Sequence of chain 1.A:
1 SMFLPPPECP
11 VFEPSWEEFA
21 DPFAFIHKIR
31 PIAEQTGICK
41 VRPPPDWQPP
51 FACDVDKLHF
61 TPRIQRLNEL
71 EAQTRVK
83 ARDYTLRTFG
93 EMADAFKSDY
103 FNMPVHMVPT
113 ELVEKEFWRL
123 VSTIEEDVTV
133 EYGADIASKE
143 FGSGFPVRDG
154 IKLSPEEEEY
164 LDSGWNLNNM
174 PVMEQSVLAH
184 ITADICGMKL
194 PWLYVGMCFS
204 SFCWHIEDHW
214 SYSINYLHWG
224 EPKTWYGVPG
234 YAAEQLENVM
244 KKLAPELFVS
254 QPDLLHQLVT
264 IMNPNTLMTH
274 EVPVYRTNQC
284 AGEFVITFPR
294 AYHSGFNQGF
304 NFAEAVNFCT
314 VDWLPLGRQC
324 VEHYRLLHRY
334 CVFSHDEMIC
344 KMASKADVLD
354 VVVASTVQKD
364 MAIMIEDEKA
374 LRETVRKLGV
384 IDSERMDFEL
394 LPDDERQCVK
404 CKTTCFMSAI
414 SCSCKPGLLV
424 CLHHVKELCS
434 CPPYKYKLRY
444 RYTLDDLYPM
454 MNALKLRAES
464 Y

Binding-site contacts:
Ligand atom C21 contacts residue GLN35 of chain 1.A at 3.8 Å.
Ligand atom C15 contacts residue TYR234 of chain 1.A at 4.3 Å (hydrophobic).
Ligand atom C20 contacts residue TYR234 of chain 1.A at 3.8 Å (hydrophobic).
Ligand atom C18 contacts residue TYR234 of chain 1.A at 3.8 Å (hydrophobic).
Ligand atom C12 contacts residue TYR234 of chain 1.A at 3.7 Å (hydrophobic).
Ligand atom C6 contacts residue TYR278 of chain 1.A at 4.2 Å (hydrophobic).
Ligand atom C6 contacts residue THR36 of chain 1.A at 3.8 Å.
Ligand atom C16 contacts residue TYR234 of chain 1.A at 3.9 Å (hydrophobic).
Ligand atom C11 contacts residue GLN35 of chain 1.A at 3.6 Å.
Ligand atom C contacts residue ILE32 of chain 1.A at 4.2 Å (hydrophobic).
Ligand atom C18 contacts residue GLN35 of chain 1.A at 4.3 Å.
Ligand atom C21 contacts residue TYR278 of chain 1.A at 4.1 Å (hydrophobic).
Ligand atom C2 contacts residue PRO10 of chain 1.A at 3.8 Å (hydrophobic).
Ligand atom C3 contacts residue GLU8 of chain 1.A at 3.9 Å.
Ligand atom O contacts residue TYR234 of chain 1.A at 3.9 Å.
Ligand atom C19 contacts residue GLN35 of chain 1.A at 3.4 Å.
Ligand atom N4 contacts residue TYR234 of chain 1.A at 3.8 Å.
Ligand atom C14 contacts residue TYR234 of chain 1.A at 3.9 Å (hydrophobic).
Ligand atom C7 contacts residue TYR278 of chain 1.A at 4.2 Å (hydrophobic).
Ligand atom C22 contacts residue THR36 of chain 1.A at 3.9 Å.
Ligand atom C19 contacts residue TYR234 of chain 1.A at 3.8 Å (hydrophobic).
Ligand atom C3 contacts residue PRO10 of chain 1.A at 4.3 Å (hydrophobic).
Ligand atom C17 contacts residue TYR234 of chain 1.A at 3.8 Å (hydrophobic).
Ligand atom C4 contacts residue THR36 of chain 1.A at 4.1 Å.
Ligand atom N4 contacts residue GLN35 of chain 1.A at 3.1 Å (h-bond).
Ligand atom C12 contacts residue GLN35 of chain 1.A at 3.1 Å.
Ligand atom N5 contacts residue TYR234 of chain 1.A at 3.8 Å.
Ligand atom C3 contacts residue THR36 of chain 1.A at 4.1 Å.
Ligand atom N1 contacts residue GLN35 of chain 1.A at 4.2 Å.
Ligand atom C1 contacts residue PRO10 of chain 1.A at 3.8 Å (hydrophobic).
Ligand atom C5 contacts residue ILE32 of chain 1.A at 4.2 Å (hydrophobic).
Ligand atom C10 contacts residue GLN35 of chain 1.A at 3.6 Å.
Ligand atom C2 contacts residue GLU8 of chain 1.A at 3.6 Å.
Ligand atom C contacts residue PRO10 of chain 1.A at 4.0 Å (hydrophobic).
Ligand atom C2 contacts residue CYS9 of chain 1.A at 4.1 Å (hydrophobic).
Ligand atom N1 contacts residue TYR234 of chain 1.A at 4.0 Å.
Ligand atom N contacts residue TYR278 of chain 1.A at 4.2 Å.
Ligand atom N3 contacts residue TYR234 of chain 1.A at 4.2 Å.
Ligand atom C8 contacts residue TYR278 of chain 1.A at 3.6 Å (hydrophobic).
Ligand atom CL contacts residue ILE32 of chain 1.A at 3.9 Å.

This small molecule binds to this protein.
Small molecule (SMILES): O=c1[nH]cnc2c(-n3cc(CCN4CCC(c5cccc(Cl)c5)CC4)cn3)nccc12